The protein below binds the small molecule below.
Small molecule (SMILES): CC(=O)N[C@H]1[C@H](O[C@H]2[C@H](O)[C@@H](NC(C)=O)CO[C@@H]2CO)O[C@H](CO)[C@@H](O)[C@@H]1O

Sequence of chain 1.C:
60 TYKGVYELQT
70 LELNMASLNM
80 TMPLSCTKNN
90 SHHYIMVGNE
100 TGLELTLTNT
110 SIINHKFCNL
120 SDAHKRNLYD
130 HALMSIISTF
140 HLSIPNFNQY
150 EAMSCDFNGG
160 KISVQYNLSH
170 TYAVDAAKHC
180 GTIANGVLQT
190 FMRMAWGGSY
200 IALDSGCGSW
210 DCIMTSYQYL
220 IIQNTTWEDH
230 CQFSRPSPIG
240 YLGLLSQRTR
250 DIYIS

Binding-site contacts:
Ligand atom C3 contacts residue GLN217 of chain 1.C at 4.2 Å.
Ligand atom C3 contacts residue ASN108 of chain 1.C at 3.9 Å.
Ligand atom O4 contacts residue SER215 of chain 1.C at 3.6 Å.
Ligand atom O5 contacts residue SER215 of chain 1.C at 4.4 Å.
Ligand atom C4 contacts residue ASN108 of chain 1.C at 4.4 Å.
Ligand atom C2 contacts residue SER215 of chain 1.C at 3.5 Å.
Ligand atom C5 contacts residue SER215 of chain 1.C at 4.5 Å.
Ligand atom N2 contacts residue ASN108 of chain 1.C at 3.0 Å (h-bond).
Ligand atom N2 contacts residue SER215 of chain 1.C at 4.0 Å.
Ligand atom C1 contacts residue ASN108 of chain 1.C at 1.5 Å.
Ligand atom C6 contacts residue SER215 of chain 1.C at 4.1 Å.
Ligand atom C8 contacts residue SER215 of chain 1.C at 3.6 Å.
Ligand atom O5 contacts residue ASN108 of chain 1.C at 2.5 Å (h-bond).
Ligand atom C3 contacts residue SER215 of chain 1.C at 3.5 Å.
Ligand atom C5 contacts residue ASN108 of chain 1.C at 3.9 Å.
Ligand atom C2 contacts residue ASN108 of chain 1.C at 2.6 Å.
Ligand atom C7 contacts residue GLN217 of chain 1.C at 4.1 Å.
Ligand atom C8 contacts residue GLN217 of chain 1.C at 4.0 Å.
Ligand atom C8 contacts residue LEU202 of chain 1.C at 4.2 Å (hydrophobic).
Ligand atom O7 contacts residue ASN108 of chain 1.C at 4.3 Å.
Ligand atom C4 contacts residue SER215 of chain 1.C at 3.4 Å.
Ligand atom O3 contacts residue GLN217 of chain 1.C at 3.1 Å (h-bond).
Ligand atom C7 contacts residue ASN108 of chain 1.C at 3.8 Å.
Ligand atom C2 contacts residue GLN217 of chain 1.C at 3.9 Å.
Ligand atom C7 contacts residue SER215 of chain 1.C at 4.0 Å.
Ligand atom N2 contacts residue GLN217 of chain 1.C at 3.3 Å.
Ligand atom C8 contacts residue THR214 of chain 1.C at 3.4 Å.
Ligand atom O3 contacts residue SER215 of chain 1.C at 3.0 Å (h-bond).